Binding-site contacts:
Ligand atom O5 contacts residue ASN396 of chain 1.D at 2.4 Å (h-bond).
Ligand atom C5 contacts residue SER398 of chain 1.D at 4.2 Å.
Ligand atom O7 contacts residue LYS391 of chain 1.D at 4.4 Å.
Ligand atom C1 contacts residue GLN392 of chain 1.D at 4.4 Å.
Ligand atom O7 contacts residue GLN392 of chain 1.D at 3.3 Å.
Ligand atom C6 contacts residue GLU402 of chain 1.D at 4.3 Å.
Ligand atom O6 contacts residue GLU402 of chain 1.D at 4.4 Å.
Ligand atom C6 contacts residue ILE399 of chain 1.D at 4.2 Å (hydrophobic).
Ligand atom N2 contacts residue ASN396 of chain 1.D at 2.9 Å (h-bond).
Ligand atom C7 contacts residue ASN396 of chain 1.D at 3.5 Å.
Ligand atom O7 contacts residue ASN396 of chain 1.D at 3.8 Å.
Ligand atom C2 contacts residue ASN396 of chain 1.D at 2.4 Å.
Ligand atom O6 contacts residue SER398 of chain 1.D at 4.3 Å.
Ligand atom O6 contacts residue TYR388 of chain 1.D at 3.9 Å.
Ligand atom C2 contacts residue GLN392 of chain 1.D at 4.5 Å.
Ligand atom C1 contacts residue ASN396 of chain 1.D at 1.4 Å.
Ligand atom O5 contacts residue ILE399 of chain 1.D at 3.4 Å.
Ligand atom C5 contacts residue ILE399 of chain 1.D at 4.5 Å (hydrophobic).
Ligand atom C1 contacts residue SER398 of chain 1.D at 4.1 Å.
Ligand atom C1 contacts residue ILE399 of chain 1.D at 4.2 Å (hydrophobic).
Ligand atom C7 contacts residue GLN392 of chain 1.D at 4.3 Å.
Ligand atom C5 contacts residue ASN396 of chain 1.D at 3.6 Å.
Ligand atom C6 contacts residue SER398 of chain 1.D at 4.0 Å.
Ligand atom O5 contacts residue SER398 of chain 1.D at 4.0 Å.
Ligand atom O6 contacts residue ILE399 of chain 1.D at 3.4 Å.
Ligand atom C3 contacts residue ASN396 of chain 1.D at 3.8 Å.
Ligand atom C4 contacts residue ASN396 of chain 1.D at 4.2 Å.

The small molecule below binds the protein below.
Small molecule (SMILES): CC(=O)N[C@@H]1[C@@H](O)[C@H](O)[C@@H](CO)O[C@H]1O

Sequence of chain 1.D:
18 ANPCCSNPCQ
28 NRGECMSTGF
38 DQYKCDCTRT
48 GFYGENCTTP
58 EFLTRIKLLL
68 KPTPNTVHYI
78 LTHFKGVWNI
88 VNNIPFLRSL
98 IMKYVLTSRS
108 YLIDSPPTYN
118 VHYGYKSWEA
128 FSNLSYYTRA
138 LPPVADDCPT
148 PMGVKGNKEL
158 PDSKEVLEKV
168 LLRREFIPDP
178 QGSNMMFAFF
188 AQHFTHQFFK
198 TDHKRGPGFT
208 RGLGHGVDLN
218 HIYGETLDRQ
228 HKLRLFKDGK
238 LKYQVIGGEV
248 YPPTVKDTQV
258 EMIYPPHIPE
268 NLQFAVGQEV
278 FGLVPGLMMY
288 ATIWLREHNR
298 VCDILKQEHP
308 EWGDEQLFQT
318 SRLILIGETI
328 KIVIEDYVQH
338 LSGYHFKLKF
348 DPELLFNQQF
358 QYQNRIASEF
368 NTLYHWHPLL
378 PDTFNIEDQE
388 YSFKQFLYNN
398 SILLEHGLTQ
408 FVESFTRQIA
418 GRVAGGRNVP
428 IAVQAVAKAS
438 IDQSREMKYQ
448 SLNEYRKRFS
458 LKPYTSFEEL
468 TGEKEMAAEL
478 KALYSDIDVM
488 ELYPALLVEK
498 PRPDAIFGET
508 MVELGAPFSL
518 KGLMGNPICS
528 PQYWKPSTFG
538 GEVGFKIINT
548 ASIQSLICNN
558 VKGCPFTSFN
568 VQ